Sequence of chain 1.A:
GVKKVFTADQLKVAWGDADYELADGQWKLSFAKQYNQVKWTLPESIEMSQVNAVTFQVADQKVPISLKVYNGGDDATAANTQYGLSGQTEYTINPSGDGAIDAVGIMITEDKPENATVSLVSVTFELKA

The protein below binds the small molecule below.
Small molecule (SMILES): O[C@@H]1[C@@H](O)[C@H](O[C@@H]2CO[C@@H](O[C@@H]3COC[C@H](O)[C@H]3O)[C@H](O)[C@H]2O)OC[C@H]1O

Binding-site contacts:
Ligand atom C5 contacts residue TYR86 of chain 1.A at 3.4 Å (hydrophobic).
Ligand atom C1 contacts residue TYR38 of chain 1.A at 4.1 Å (hydrophobic).
Ligand atom C5 contacts residue TYR38 of chain 1.A at 3.6 Å (hydrophobic).
Ligand atom O3 contacts residue ASP78 of chain 1.A at 2.8 Å (salt-bridge).
Ligand atom C2 contacts residue MET110 of chain 1.A at 3.9 Å (hydrophobic).
Ligand atom C1 contacts residue XYP1 of chain 1.M at 1.6 Å.
Ligand atom C4 contacts residue ASP78 of chain 1.A at 4.4 Å.
Ligand atom C4 contacts residue TYR38 of chain 1.A at 4.0 Å (hydrophobic).
Ligand atom C1 contacts residue TYR86 of chain 1.A at 3.8 Å (hydrophobic).
Ligand atom C3 contacts residue GLN40 of chain 1.A at 3.5 Å.
Ligand atom O2 contacts residue XYP1 of chain 1.M at 3.2 Å (h-bond).
Ligand atom C3 contacts residue TYR86 of chain 1.A at 4.1 Å (hydrophobic).
Ligand atom O4 contacts residue TYR38 of chain 1.A at 4.3 Å.
Ligand atom C1 contacts residue MET110 of chain 1.A at 4.2 Å (hydrophobic).
Ligand atom C4 contacts residue XYP1 of chain 1.M at 4.4 Å.
Ligand atom C3 contacts residue LYS71 of chain 1.A at 3.5 Å.
Ligand atom O3 contacts residue GLN40 of chain 1.A at 2.9 Å (h-bond).
Ligand atom O3 contacts residue TYR86 of chain 1.A at 4.5 Å.
Ligand atom O3 contacts residue THR112 of chain 1.A at 3.8 Å.
Ligand atom C3 contacts residue MET110 of chain 1.A at 3.6 Å (hydrophobic).
Ligand atom O5 contacts residue THR112 of chain 1.A at 4.2 Å.
Ligand atom C4 contacts residue GLN40 of chain 1.A at 4.1 Å.
Ligand atom C2 contacts residue ASP78 of chain 1.A at 3.4 Å.
Ligand atom C3 contacts residue XYP1 of chain 1.M at 4.1 Å.
Ligand atom C2 contacts residue LYS71 of chain 1.A at 3.7 Å.
Ligand atom C2 contacts residue XYP1 of chain 1.M at 2.8 Å.
Ligand atom O2 contacts residue MET110 of chain 1.A at 3.3 Å (h-bond).
Ligand atom O2 contacts residue LYS71 of chain 1.A at 2.8 Å (salt-bridge).
Ligand atom O5 contacts residue TYR86 of chain 1.A at 3.5 Å.
Ligand atom C5 contacts residue MET110 of chain 1.A at 3.8 Å (hydrophobic).
Ligand atom O3 contacts residue LYS71 of chain 1.A at 2.9 Å (salt-bridge).
Ligand atom O4 contacts residue GLN40 of chain 1.A at 3.5 Å (h-bond).
Ligand atom C3 contacts residue ASP78 of chain 1.A at 3.6 Å.
Ligand atom O5 contacts residue XYP1 of chain 1.M at 2.4 Å (h-bond).
Ligand atom C5 contacts residue XYP1 of chain 1.M at 3.8 Å.
Ligand atom C4 contacts residue TYR86 of chain 1.A at 4.0 Å (hydrophobic).
Ligand atom O3 contacts residue MET110 of chain 1.A at 4.3 Å.
Ligand atom C2 contacts residue TYR86 of chain 1.A at 4.1 Å (hydrophobic).
Ligand atom O2 contacts residue ASP78 of chain 1.A at 3.5 Å (salt-bridge).
Ligand atom O5 contacts residue TYR38 of chain 1.A at 3.6 Å.